Sequence of chain 1.A:
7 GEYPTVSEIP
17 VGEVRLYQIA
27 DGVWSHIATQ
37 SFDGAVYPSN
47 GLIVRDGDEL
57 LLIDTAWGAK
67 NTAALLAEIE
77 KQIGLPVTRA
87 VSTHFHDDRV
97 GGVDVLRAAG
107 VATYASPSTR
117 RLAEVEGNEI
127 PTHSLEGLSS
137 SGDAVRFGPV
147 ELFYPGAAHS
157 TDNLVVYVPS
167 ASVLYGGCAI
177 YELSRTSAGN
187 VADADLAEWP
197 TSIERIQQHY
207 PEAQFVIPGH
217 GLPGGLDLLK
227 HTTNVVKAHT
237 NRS

The small molecule below binds the protein below.
Small molecule (SMILES): O=C(O)c1cccc2c1O[B-](O)(O)[C@@H](SCc1ccccc1)C2

Binding-site contacts:
Ligand atom O01 contacts residue ZN1 of chain 1.F at 1.9 Å.
Ligand atom C08 contacts residue KL81 of chain 1.D at 3.1 Å.
Ligand atom O19 contacts residue ASN186 of chain 1.A at 2.9 Å (h-bond).
Ligand atom O03 contacts residue KL81 of chain 1.D at 0.5 Å (h-bond).
Ligand atom O03 contacts residue ZN1 of chain 1.F at 2.8 Å.
Ligand atom C15 contacts residue ZN1 of chain 1.G at 3.0 Å.
Ligand atom B02 contacts residue ZN1 of chain 1.G at 3.2 Å.
Ligand atom O01 contacts residue ASP94 of chain 1.A at 2.5 Å (salt-bridge).
Ligand atom O18 contacts residue HIS155 of chain 1.A at 3.4 Å.
Ligand atom O23 contacts residue KL81 of chain 1.D at 0.3 Å (h-bond).
Ligand atom O18 contacts residue ZN1 of chain 1.G at 2.2 Å.
Ligand atom C17 contacts residue KL81 of chain 1.D at 0.3 Å.
Ligand atom B02 contacts residue KL81 of chain 1.D at 0.3 Å.
Ligand atom C22 contacts residue KL81 of chain 1.D at 0.5 Å.
Ligand atom S05 contacts residue KL81 of chain 1.D at 1.9 Å.
Ligand atom C10 contacts residue KL81 of chain 1.D at 2.8 Å.
Ligand atom O03 contacts residue HIS155 of chain 1.A at 3.1 Å.
Ligand atom C07 contacts residue KL81 of chain 1.D at 2.0 Å.
Ligand atom C21 contacts residue KL81 of chain 1.D at 0.5 Å.
Ligand atom B02 contacts residue ZN1 of chain 1.F at 3.0 Å.
Ligand atom O01 contacts residue HIS90 of chain 1.A at 3.1 Å (h-bond).
Ligand atom C11 contacts residue KL81 of chain 1.D at 1.6 Å.
Ligand atom C06 contacts residue KL81 of chain 1.D at 2.2 Å.
Ligand atom C04 contacts residue KL81 of chain 1.D at 0.4 Å.
Ligand atom C16 contacts residue KL81 of chain 1.D at 0.4 Å.
Ligand atom O18 contacts residue HIS216 of chain 1.A at 3.0 Å (h-bond).
Ligand atom O01 contacts residue HIS92 of chain 1.A at 3.1 Å (h-bond).
Ligand atom O18 contacts residue KL81 of chain 1.D at 0.3 Å (h-bond).
Ligand atom C15 contacts residue KL81 of chain 1.D at 0.3 Å.
Ligand atom O01 contacts residue KL81 of chain 1.D at 0.2 Å (h-bond).
Ligand atom O23 contacts residue ZN1 of chain 1.G at 2.1 Å.
Ligand atom O19 contacts residue KL81 of chain 1.D at 0.4 Å (h-bond).
Ligand atom C13 contacts residue KL81 of chain 1.D at 0.4 Å.
Ligand atom O23 contacts residue ASP94 of chain 1.A at 3.1 Å (salt-bridge).
Ligand atom C09 contacts residue KL81 of chain 1.D at 3.4 Å.
Ligand atom C20 contacts residue KL81 of chain 1.D at 0.4 Å.
Ligand atom C14 contacts residue KL81 of chain 1.D at 0.4 Å.
Ligand atom C12 contacts residue KL81 of chain 1.D at 0.8 Å.
Ligand atom O01 contacts residue ZN1 of chain 1.G at 3.1 Å.
Ligand atom C17 contacts residue ZN1 of chain 1.G at 3.2 Å.